Binding-site contacts:
Ligand atom O1 contacts residue GLY9 of chain 2.C at 4.2 Å.
Ligand atom N1 contacts residue LEU37 of chain 2.C at 3.9 Å.
Ligand atom C5 contacts residue LEU74 of chain 2.C at 4.3 Å (hydrophobic).
Ligand atom C7 contacts residue GLY70 of chain 2.C at 4.2 Å.
Ligand atom N1 contacts residue GLY72 of chain 2.C at 2.9 Å (h-bond).
Ligand atom C4 contacts residue LEU74 of chain 2.C at 4.2 Å (hydrophobic).
Ligand atom C4 contacts residue ALA35 of chain 2.C at 3.9 Å (hydrophobic).
Ligand atom C6 contacts residue PHE77 of chain 2.C at 3.9 Å (hydrophobic).
Ligand atom C7A contacts residue LEU37 of chain 2.C at 3.7 Å (hydrophobic).
Ligand atom C5 contacts residue ALA35 of chain 2.C at 3.7 Å (hydrophobic).
Ligand atom C5 contacts residue VAL36 of chain 2.C at 4.1 Å (hydrophobic).
Ligand atom C6 contacts residue GLY70 of chain 2.C at 3.5 Å.
Ligand atom C7 contacts residue LEU74 of chain 2.C at 3.8 Å (hydrophobic).
Ligand atom C7 contacts residue LEU37 of chain 2.C at 4.2 Å (hydrophobic).
Ligand atom C4 contacts residue LEU37 of chain 2.C at 3.6 Å (hydrophobic).
Ligand atom C5 contacts residue LEU37 of chain 2.C at 4.0 Å (hydrophobic).
Ligand atom N1 contacts residue LEU74 of chain 2.C at 3.5 Å (h-bond).
Ligand atom C3A contacts residue LEU74 of chain 2.C at 4.2 Å (hydrophobic).
Ligand atom C6 contacts residue GLN71 of chain 2.C at 3.8 Å.
Ligand atom C4 contacts residue VAL36 of chain 2.C at 4.2 Å (hydrophobic).
Ligand atom C2 contacts residue GLY72 of chain 2.C at 4.0 Å.
Ligand atom C7 contacts residue GLN71 of chain 2.C at 3.8 Å.
Ligand atom C3' contacts residue GLY9 of chain 2.C at 4.2 Å.
Ligand atom C3A contacts residue LEU37 of chain 2.C at 3.7 Å (hydrophobic).
Ligand atom C2 contacts residue LEU74 of chain 2.C at 4.1 Å (hydrophobic).
Ligand atom N1 contacts residue LEU73 of chain 2.C at 4.1 Å.
Ligand atom C3 contacts residue LEU37 of chain 2.C at 3.9 Å (hydrophobic).
Ligand atom C7 contacts residue GLY72 of chain 2.C at 3.4 Å.
Ligand atom C5 contacts residue GLY70 of chain 2.C at 4.1 Å.
Ligand atom O1 contacts residue PRO8 of chain 2.C at 3.6 Å.
Ligand atom O1 contacts residue LYS88 of chain 2.C at 3.2 Å (salt-bridge).
Ligand atom C2 contacts residue LEU37 of chain 2.C at 4.0 Å (hydrophobic).
Ligand atom C7A contacts residue LEU74 of chain 2.C at 3.9 Å (hydrophobic).
Ligand atom O2 contacts residue SER10 of chain 2.C at 4.2 Å.
Ligand atom C7 contacts residue LEU73 of chain 2.C at 4.2 Å (hydrophobic).
Ligand atom C1' contacts residue GLY9 of chain 2.C at 3.9 Å.
Ligand atom O2 contacts residue GLY9 of chain 2.C at 3.4 Å.
Ligand atom C3' contacts residue LEU37 of chain 2.C at 3.9 Å (hydrophobic).
Ligand atom C1' contacts residue PRO8 of chain 2.C at 4.2 Å (hydrophobic).
Ligand atom C7A contacts residue GLY72 of chain 2.C at 3.4 Å.

Sequence of chain 2.C:
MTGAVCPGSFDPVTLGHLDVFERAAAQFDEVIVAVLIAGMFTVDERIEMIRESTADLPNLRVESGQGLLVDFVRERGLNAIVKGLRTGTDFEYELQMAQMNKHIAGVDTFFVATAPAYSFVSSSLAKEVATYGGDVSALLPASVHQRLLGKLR

The small molecule below binds the protein below.
Small molecule (SMILES): O=C(O)CCc1c[nH]c2ccccc12